Sequence of chain 1.C:
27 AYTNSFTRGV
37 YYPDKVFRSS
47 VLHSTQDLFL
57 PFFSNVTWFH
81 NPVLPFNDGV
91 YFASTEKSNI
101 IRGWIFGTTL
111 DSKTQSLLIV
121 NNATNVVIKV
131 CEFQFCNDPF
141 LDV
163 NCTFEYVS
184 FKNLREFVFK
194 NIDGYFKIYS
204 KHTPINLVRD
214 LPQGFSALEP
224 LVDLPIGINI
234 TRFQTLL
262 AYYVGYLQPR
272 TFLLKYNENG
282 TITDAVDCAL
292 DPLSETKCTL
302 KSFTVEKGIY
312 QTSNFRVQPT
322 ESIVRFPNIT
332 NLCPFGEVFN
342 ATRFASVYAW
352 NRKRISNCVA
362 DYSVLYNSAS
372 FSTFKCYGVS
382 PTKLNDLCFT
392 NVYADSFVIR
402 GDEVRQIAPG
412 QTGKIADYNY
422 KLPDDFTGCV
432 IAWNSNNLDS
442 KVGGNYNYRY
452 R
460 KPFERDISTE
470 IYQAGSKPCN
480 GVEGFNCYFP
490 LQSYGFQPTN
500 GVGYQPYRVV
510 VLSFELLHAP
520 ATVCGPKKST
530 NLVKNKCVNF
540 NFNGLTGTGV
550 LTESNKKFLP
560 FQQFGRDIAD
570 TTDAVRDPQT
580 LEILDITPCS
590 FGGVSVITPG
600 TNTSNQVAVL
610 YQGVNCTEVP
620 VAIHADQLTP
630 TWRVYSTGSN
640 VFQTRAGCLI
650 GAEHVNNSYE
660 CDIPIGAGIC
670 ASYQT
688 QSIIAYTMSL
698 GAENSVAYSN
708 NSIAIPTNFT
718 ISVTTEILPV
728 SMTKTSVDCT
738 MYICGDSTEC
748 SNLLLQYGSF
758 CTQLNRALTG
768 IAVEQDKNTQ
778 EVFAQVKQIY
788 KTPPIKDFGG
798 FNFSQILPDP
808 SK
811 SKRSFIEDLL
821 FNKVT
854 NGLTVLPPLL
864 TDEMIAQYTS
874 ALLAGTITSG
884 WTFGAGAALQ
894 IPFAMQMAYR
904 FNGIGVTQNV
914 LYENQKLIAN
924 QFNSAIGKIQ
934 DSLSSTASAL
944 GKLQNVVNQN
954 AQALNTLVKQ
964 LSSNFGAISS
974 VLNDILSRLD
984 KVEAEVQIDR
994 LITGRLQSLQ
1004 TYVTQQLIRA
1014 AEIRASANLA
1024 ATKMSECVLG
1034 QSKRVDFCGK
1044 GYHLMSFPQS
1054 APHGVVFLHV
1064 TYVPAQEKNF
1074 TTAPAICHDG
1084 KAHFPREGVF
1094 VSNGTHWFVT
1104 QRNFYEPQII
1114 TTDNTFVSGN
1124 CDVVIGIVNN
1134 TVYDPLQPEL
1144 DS

Binding-site contacts:
Ligand atom C5 contacts residue ASN1072 of chain 1.C at 3.7 Å.
Ligand atom C8 contacts residue ASN1072 of chain 1.C at 3.7 Å.
Ligand atom C2 contacts residue ASN1072 of chain 1.C at 2.5 Å.
Ligand atom C7 contacts residue ASN1072 of chain 1.C at 3.3 Å.
Ligand atom O7 contacts residue ASN1072 of chain 1.C at 3.4 Å (h-bond).
Ligand atom C3 contacts residue ASN1072 of chain 1.C at 3.8 Å.
Ligand atom N2 contacts residue ASN1072 of chain 1.C at 3.0 Å (h-bond).
Ligand atom C3 contacts residue ALA704 of chain 1.C at 4.0 Å (hydrophobic).
Ligand atom C4 contacts residue ASN1072 of chain 1.C at 4.2 Å.
Ligand atom O5 contacts residue ASN1072 of chain 1.C at 2.3 Å (h-bond).
Ligand atom C1 contacts residue ASN1072 of chain 1.C at 1.4 Å.
Ligand atom C8 contacts residue GLU1070 of chain 1.C at 3.7 Å.

This protein binds this small molecule.
Small molecule (SMILES): CC(=O)N[C@@H]1[C@@H](O)[C@H](O)[C@@H](CO)O[C@H]1O